A protein and the small-molecule ligand that binds it are described below.
Small molecule (SMILES): CC[C@H](C)[C@H](NC(=O)[C@H](CC(=O)O)NC(=O)[C@@H]1CCCN1C(=O)[C@H](CO)NC(=O)[C@H](COP(=O)(O)O)NC(=O)[C@H](Cc1ccc(O)cc1)NC(=O)[C@H](CO)NC(=O)[C@@H](N)CCCNC(N)=[NH2+])C(=O)N[C@H](C=O)[C@@H](C)O

Binding-site contacts:
Ligand atom N contacts residue ASP213 of chain 2.C at 2.6 Å (salt-bridge).
Ligand atom CB contacts residue ASN173 of chain 2.C at 3.4 Å.
Ligand atom OG contacts residue TRP228 of chain 2.C at 3.4 Å (h-bond).
Ligand atom OG contacts residue GLY169 of chain 2.C at 2.6 Å (h-bond).
Ligand atom N contacts residue ASN224 of chain 2.C at 2.9 Å (h-bond).
Ligand atom CB contacts residue ASN173 of chain 2.C at 3.3 Å.
Ligand atom CB contacts residue ASP213 of chain 2.C at 3.3 Å.
Ligand atom CA contacts residue ASN173 of chain 2.C at 3.6 Å.
Ligand atom OG1 contacts residue ASP213 of chain 2.C at 3.4 Å (salt-bridge).
Ligand atom O1P contacts residue ARG127 of chain 2.C at 2.9 Å (salt-bridge).
Ligand atom N contacts residue ASN173 of chain 2.C at 2.7 Å (h-bond).
Ligand atom CG2 contacts residue ASN42 of chain 2.C at 2.9 Å.
Ligand atom CG contacts residue LEU216 of chain 2.C at 3.6 Å (hydrophobic).
Ligand atom OG contacts residue GLU180 of chain 2.C at 3.1 Å (salt-bridge).
Ligand atom OD2 contacts residue VAL46 of chain 2.C at 3.5 Å.
Ligand atom C contacts residue LEU172 of chain 2.C at 3.4 Å (hydrophobic).
Ligand atom C contacts residue ASN173 of chain 2.C at 3.5 Å.
Ligand atom O contacts residue LEU227 of chain 2.C at 3.2 Å.
Ligand atom O contacts residue ASP213 of chain 2.C at 3.3 Å (salt-bridge).
Ligand atom NH1 contacts residue ARG60 of chain 2.C at 3.3 Å.
Ligand atom CA contacts residue ASN173 of chain 2.C at 3.5 Å.
Ligand atom C contacts residue ASP213 of chain 2.C at 3.6 Å.
Ligand atom N contacts residue LEU172 of chain 2.C at 3.5 Å.
Ligand atom O3P contacts residue ARG56 of chain 2.C at 2.8 Å (salt-bridge).
Ligand atom O2P contacts residue ARG127 of chain 2.C at 2.8 Å (salt-bridge).
Ligand atom O contacts residue LEU172 of chain 2.C at 3.5 Å.
Ligand atom N contacts residue GLU180 of chain 2.C at 3.1 Å (salt-bridge).
Ligand atom CD contacts residue LEU220 of chain 2.C at 3.5 Å (hydrophobic).
Ligand atom CB contacts residue GLU180 of chain 2.C at 3.3 Å.
Ligand atom CZ contacts residue ARG60 of chain 2.C at 3.5 Å.
Ligand atom CD2 contacts residue ASN224 of chain 2.C at 3.4 Å.
Ligand atom C contacts residue ASP213 of chain 2.C at 3.5 Å.
Ligand atom O contacts residue ASN224 of chain 2.C at 2.8 Å (h-bond).
Ligand atom O1P contacts residue ARG56 of chain 2.C at 2.9 Å (salt-bridge).
Ligand atom OG contacts residue ASN173 of chain 2.C at 2.7 Å (h-bond).
Ligand atom O contacts residue VAL176 of chain 2.C at 3.4 Å.
Ligand atom CA contacts residue ASP213 of chain 2.C at 3.4 Å.
Ligand atom CA contacts residue LEU172 of chain 2.C at 3.6 Å (hydrophobic).
Ligand atom O2P contacts residue TYR128 of chain 2.C at 2.6 Å (h-bond).
Ligand atom CD1 contacts residue ASN42 of chain 2.C at 3.4 Å.

Sequence of chain 2.C:
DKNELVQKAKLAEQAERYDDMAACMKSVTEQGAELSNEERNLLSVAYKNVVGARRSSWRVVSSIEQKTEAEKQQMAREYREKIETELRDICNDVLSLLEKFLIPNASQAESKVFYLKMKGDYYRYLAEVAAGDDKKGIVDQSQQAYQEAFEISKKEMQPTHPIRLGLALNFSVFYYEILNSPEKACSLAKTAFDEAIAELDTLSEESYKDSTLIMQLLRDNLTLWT